The small molecule below binds the protein below.
Small molecule (SMILES): CC(=O)N[C@H]1[C@H](O[C@H]2[C@H](O)[C@@H](NC(C)=O)CO[C@@H]2CO)O[C@H](CO)[C@@H](O)[C@@H]1O

Binding-site contacts:
Ligand atom C4 contacts residue ASN1134 of chain 1.C at 4.2 Å.
Ligand atom C7 contacts residue ASN1134 of chain 1.C at 3.6 Å.
Ligand atom C8 contacts residue ILE1132 of chain 1.C at 3.8 Å (hydrophobic).
Ligand atom C2 contacts residue ASN1134 of chain 1.C at 2.5 Å.
Ligand atom C5 contacts residue ASN1134 of chain 1.C at 3.7 Å.
Ligand atom N2 contacts residue ASN1134 of chain 1.C at 3.0 Å (h-bond).
Ligand atom O7 contacts residue ASN1134 of chain 1.C at 3.9 Å.
Ligand atom C1 contacts residue ASN1134 of chain 1.C at 1.4 Å.
Ligand atom O5 contacts residue ASN1134 of chain 1.C at 2.3 Å (h-bond).
Ligand atom C3 contacts residue ASN1134 of chain 1.C at 3.8 Å.
Ligand atom C8 contacts residue ASN1134 of chain 1.C at 4.5 Å.

Sequence of chain 1.C:
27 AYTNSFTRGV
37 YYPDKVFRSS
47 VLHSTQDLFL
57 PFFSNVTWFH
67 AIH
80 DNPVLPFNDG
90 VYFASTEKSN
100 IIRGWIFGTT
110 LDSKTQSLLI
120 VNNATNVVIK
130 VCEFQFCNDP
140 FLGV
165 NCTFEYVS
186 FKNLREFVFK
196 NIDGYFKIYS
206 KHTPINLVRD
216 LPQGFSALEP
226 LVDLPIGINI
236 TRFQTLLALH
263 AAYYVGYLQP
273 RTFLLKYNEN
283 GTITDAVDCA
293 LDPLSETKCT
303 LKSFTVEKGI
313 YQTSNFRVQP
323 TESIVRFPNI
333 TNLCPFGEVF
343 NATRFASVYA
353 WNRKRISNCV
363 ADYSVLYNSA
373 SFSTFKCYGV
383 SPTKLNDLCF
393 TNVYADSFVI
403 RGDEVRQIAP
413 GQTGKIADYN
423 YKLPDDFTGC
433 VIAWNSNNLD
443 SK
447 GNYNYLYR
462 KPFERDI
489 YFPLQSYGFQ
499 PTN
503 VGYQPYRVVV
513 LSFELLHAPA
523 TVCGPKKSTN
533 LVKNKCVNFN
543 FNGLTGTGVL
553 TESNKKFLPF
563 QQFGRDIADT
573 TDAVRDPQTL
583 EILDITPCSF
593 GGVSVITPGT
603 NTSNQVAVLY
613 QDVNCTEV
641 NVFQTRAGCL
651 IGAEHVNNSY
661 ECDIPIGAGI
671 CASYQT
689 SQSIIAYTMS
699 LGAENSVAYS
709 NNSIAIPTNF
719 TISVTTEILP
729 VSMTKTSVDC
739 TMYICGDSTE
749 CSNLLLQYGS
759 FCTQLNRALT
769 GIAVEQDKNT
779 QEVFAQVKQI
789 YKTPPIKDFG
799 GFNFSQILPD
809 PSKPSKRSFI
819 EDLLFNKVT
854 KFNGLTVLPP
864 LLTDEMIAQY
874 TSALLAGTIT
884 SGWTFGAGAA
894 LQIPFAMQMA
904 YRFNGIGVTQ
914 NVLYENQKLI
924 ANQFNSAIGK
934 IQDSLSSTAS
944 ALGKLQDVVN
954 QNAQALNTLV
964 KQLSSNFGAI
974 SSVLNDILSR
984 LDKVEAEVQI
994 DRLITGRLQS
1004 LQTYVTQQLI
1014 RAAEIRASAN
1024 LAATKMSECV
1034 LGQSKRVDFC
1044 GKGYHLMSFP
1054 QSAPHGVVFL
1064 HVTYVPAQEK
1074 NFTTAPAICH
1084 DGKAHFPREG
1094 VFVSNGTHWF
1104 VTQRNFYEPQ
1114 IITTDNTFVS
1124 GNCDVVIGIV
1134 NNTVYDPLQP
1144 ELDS